The small molecule below binds the protein below.
Small molecule (SMILES): CC(=O)N[C@@H]1[C@@H](O)[C@H](O)[C@@H](CO)O[C@H]1O

Sequence of chain 1.C:
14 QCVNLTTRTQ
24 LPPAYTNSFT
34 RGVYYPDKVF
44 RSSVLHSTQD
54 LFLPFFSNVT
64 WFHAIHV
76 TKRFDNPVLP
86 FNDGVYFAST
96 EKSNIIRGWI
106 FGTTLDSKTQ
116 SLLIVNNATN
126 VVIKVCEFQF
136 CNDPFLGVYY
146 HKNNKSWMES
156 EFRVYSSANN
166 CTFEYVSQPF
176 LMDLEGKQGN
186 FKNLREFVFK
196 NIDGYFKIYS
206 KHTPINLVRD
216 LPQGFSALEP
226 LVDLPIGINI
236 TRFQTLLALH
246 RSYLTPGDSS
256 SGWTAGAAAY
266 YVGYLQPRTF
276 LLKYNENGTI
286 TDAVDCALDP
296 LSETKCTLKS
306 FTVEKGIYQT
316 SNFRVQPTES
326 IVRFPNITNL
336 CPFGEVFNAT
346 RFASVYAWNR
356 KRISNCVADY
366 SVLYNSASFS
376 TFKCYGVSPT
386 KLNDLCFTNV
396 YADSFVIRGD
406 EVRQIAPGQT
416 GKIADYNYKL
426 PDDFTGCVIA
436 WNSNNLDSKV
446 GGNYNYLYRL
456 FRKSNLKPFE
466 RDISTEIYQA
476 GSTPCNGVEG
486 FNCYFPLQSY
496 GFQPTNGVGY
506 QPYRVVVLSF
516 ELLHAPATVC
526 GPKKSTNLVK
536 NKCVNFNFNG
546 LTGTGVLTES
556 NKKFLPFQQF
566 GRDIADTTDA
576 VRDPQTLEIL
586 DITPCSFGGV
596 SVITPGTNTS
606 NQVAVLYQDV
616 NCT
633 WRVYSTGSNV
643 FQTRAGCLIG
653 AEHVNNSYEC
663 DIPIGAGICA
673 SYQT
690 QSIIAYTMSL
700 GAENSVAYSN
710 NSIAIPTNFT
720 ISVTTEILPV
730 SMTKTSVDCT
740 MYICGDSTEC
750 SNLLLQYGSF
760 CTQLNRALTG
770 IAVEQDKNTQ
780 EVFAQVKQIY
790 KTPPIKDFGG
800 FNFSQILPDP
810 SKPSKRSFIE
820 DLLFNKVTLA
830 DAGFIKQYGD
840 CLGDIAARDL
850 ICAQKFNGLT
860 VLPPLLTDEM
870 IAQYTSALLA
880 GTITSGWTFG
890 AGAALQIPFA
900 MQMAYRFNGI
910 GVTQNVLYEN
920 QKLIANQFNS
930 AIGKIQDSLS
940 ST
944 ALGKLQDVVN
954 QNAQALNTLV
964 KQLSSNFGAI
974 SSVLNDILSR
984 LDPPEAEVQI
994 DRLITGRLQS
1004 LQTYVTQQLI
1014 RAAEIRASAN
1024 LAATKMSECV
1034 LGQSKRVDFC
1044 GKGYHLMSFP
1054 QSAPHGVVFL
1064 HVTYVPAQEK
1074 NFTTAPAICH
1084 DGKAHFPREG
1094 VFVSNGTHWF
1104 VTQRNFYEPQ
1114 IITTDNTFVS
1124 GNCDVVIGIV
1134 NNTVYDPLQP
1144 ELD

Binding-site contacts:
Ligand atom O6 contacts residue NAG1 of chain 1.OB at 3.9 Å.
Ligand atom C7 contacts residue GLN644 of chain 1.C at 4.3 Å.
Ligand atom C4 contacts residue NAG1 of chain 1.OB at 3.1 Å.
Ligand atom C3 contacts residue NAG1 of chain 1.OB at 4.3 Å.
Ligand atom C4 contacts residue ASN616 of chain 1.C at 4.2 Å.
Ligand atom O7 contacts residue ILE834 of chain 1.A at 4.3 Å.
Ligand atom C3 contacts residue ASN616 of chain 1.C at 3.6 Å.
Ligand atom O5 contacts residue NAG1 of chain 1.OB at 4.1 Å.
Ligand atom C7 contacts residue ASN616 of chain 1.C at 3.8 Å.
Ligand atom C7 contacts residue ILE834 of chain 1.A at 4.5 Å (hydrophobic).
Ligand atom O4 contacts residue NAG1 of chain 1.OB at 1.9 Å.
Ligand atom N2 contacts residue ASN616 of chain 1.C at 2.5 Å (h-bond).
Ligand atom O5 contacts residue ASN616 of chain 1.C at 2.5 Å (h-bond).
Ligand atom C8 contacts residue ARG646 of chain 1.C at 3.7 Å.
Ligand atom O5 contacts residue THR618 of chain 1.C at 4.4 Å.
Ligand atom C2 contacts residue ASN616 of chain 1.C at 2.3 Å.
Ligand atom C5 contacts residue NAG1 of chain 1.OB at 2.9 Å.
Ligand atom C6 contacts residue NAG1 of chain 1.OB at 2.8 Å.
Ligand atom C8 contacts residue GLN644 of chain 1.C at 4.0 Å.
Ligand atom C1 contacts residue ASN616 of chain 1.C at 1.4 Å.
Ligand atom C8 contacts residue THR645 of chain 1.C at 3.7 Å.
Ligand atom O3 contacts residue NAG1 of chain 1.OB at 4.5 Å.
Ligand atom C5 contacts residue ASN616 of chain 1.C at 3.7 Å.
Ligand atom N2 contacts residue GLN644 of chain 1.C at 3.8 Å.

Sequence of chain 1.A:
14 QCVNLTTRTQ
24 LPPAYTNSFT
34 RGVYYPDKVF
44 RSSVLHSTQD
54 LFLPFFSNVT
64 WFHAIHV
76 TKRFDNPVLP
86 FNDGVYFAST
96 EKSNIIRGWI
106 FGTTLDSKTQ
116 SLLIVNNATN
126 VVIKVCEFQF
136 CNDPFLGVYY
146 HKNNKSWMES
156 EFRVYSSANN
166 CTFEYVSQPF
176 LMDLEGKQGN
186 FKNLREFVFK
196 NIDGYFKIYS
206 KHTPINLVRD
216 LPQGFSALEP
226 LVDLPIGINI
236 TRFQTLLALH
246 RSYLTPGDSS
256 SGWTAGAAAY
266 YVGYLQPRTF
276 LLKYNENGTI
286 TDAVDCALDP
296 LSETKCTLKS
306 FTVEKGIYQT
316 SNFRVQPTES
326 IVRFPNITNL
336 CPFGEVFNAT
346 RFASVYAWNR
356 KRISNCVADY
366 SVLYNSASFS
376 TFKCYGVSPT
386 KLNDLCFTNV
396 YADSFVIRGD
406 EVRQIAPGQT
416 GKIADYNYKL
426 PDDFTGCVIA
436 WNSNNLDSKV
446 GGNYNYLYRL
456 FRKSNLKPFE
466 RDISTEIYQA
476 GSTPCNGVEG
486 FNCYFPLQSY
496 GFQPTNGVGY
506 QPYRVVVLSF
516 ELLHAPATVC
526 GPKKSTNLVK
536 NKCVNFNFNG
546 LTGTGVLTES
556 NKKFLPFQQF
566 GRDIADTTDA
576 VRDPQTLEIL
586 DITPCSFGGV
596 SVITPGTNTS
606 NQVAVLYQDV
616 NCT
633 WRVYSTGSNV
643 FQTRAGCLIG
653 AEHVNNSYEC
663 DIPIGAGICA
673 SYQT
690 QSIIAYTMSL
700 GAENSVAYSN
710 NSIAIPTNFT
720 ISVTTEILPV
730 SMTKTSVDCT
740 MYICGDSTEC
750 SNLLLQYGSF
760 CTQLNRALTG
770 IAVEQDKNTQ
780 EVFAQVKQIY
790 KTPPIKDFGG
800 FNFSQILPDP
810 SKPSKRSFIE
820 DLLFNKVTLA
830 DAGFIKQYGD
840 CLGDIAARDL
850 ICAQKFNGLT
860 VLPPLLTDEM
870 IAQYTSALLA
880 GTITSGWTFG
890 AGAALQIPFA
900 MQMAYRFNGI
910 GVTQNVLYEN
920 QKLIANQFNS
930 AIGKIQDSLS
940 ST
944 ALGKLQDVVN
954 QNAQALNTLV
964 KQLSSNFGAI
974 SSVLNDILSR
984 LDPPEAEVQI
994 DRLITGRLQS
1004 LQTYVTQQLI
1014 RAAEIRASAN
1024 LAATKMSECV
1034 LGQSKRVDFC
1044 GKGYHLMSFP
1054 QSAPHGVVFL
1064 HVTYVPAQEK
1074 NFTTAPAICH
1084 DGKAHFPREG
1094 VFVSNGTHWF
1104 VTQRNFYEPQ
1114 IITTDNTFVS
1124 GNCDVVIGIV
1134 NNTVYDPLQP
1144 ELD